Sequence of chain 1.D:
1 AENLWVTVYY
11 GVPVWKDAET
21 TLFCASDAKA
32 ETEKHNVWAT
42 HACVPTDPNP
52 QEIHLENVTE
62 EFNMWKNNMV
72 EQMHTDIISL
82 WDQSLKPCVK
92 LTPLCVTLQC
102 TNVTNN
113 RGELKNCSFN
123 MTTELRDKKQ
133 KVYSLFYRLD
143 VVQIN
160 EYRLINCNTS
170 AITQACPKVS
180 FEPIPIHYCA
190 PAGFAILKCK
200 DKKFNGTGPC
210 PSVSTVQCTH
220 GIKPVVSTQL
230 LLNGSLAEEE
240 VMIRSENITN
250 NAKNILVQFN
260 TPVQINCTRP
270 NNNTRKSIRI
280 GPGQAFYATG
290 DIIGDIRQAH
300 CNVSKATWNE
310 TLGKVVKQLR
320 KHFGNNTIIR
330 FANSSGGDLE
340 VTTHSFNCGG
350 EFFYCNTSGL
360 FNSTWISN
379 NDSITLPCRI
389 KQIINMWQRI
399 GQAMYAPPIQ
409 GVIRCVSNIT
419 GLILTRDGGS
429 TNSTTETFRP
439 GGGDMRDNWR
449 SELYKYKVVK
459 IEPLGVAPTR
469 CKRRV

Binding-site contacts:
Ligand atom C2 contacts residue ASN232 of chain 1.D at 2.5 Å.
Ligand atom C3 contacts residue SER415 of chain 1.D at 3.3 Å.
Ligand atom C1 contacts residue NAG1 of chain 1.T at 4.2 Å.
Ligand atom C8 contacts residue ASN346 of chain 1.D at 3.2 Å.
Ligand atom O4 contacts residue VAL414 of chain 1.D at 3.5 Å (h-bond).
Ligand atom C6 contacts residue SER179 of chain 1.D at 3.9 Å.
Ligand atom C2 contacts residue SER415 of chain 1.D at 3.3 Å.
Ligand atom O3 contacts residue CYS413 of chain 1.D at 4.0 Å.
Ligand atom C7 contacts residue SER415 of chain 1.D at 3.7 Å.
Ligand atom N2 contacts residue SER415 of chain 1.D at 2.6 Å (h-bond).
Ligand atom O7 contacts residue ASN232 of chain 1.D at 4.1 Å.
Ligand atom O6 contacts residue CYS413 of chain 1.D at 3.6 Å.
Ligand atom O3 contacts residue SER415 of chain 1.D at 4.0 Å.
Ligand atom C5 contacts residue ASN232 of chain 1.D at 3.7 Å.
Ligand atom C5 contacts residue VAL414 of chain 1.D at 3.2 Å (hydrophobic).
Ligand atom C8 contacts residue PHE345 of chain 1.D at 4.2 Å (hydrophobic).
Ligand atom O5 contacts residue VAL414 of chain 1.D at 4.1 Å.
Ligand atom C3 contacts residue ASN232 of chain 1.D at 3.8 Å.
Ligand atom C6 contacts residue VAL414 of chain 1.D at 4.2 Å (hydrophobic).
Ligand atom C8 contacts residue SER415 of chain 1.D at 3.9 Å.
Ligand atom C6 contacts residue NAG1 of chain 1.T at 3.9 Å.
Ligand atom C6 contacts residue GLY348 of chain 1.D at 3.8 Å.
Ligand atom C6 contacts residue GLU181 of chain 1.D at 3.7 Å.
Ligand atom C5 contacts residue NAG1 of chain 1.T at 4.1 Å.
Ligand atom C1 contacts residue VAL414 of chain 1.D at 4.0 Å (hydrophobic).
Ligand atom C8 contacts residue LEU231 of chain 1.D at 4.1 Å (hydrophobic).
Ligand atom O3 contacts residue ARG274 of chain 1.D at 3.9 Å.
Ligand atom O6 contacts residue GLY348 of chain 1.D at 3.1 Å (h-bond).
Ligand atom C4 contacts residue VAL414 of chain 1.D at 3.6 Å (hydrophobic).
Ligand atom C1 contacts residue SER415 of chain 1.D at 3.5 Å.
Ligand atom C1 contacts residue ASN232 of chain 1.D at 1.4 Å.
Ligand atom O6 contacts residue CYS347 of chain 1.D at 3.9 Å.
Ligand atom C3 contacts residue VAL414 of chain 1.D at 3.6 Å (hydrophobic).
Ligand atom N2 contacts residue ASN232 of chain 1.D at 2.9 Å (h-bond).
Ligand atom O6 contacts residue SER179 of chain 1.D at 3.2 Å.
Ligand atom C7 contacts residue ASN232 of chain 1.D at 3.7 Å.
Ligand atom C7 contacts residue ASN346 of chain 1.D at 4.0 Å.
Ligand atom O7 contacts residue PRO182 of chain 1.D at 3.7 Å.
Ligand atom O5 contacts residue ASN232 of chain 1.D at 2.4 Å (h-bond).
Ligand atom O5 contacts residue NAG1 of chain 1.T at 3.5 Å (h-bond).

The protein below binds the small molecule below.
Small molecule (SMILES): CC(=O)N[C@H]1[C@H](O[C@H]2[C@H](O)[C@@H](NC(C)=O)CO[C@@H]2CO)O[C@H](CO)[C@@H](O[C@@H]2O[C@H](CO[C@H]3O[C@H](CO)[C@@H](O)[C@H](O)[C@@H]3O)[C@@H](O)[C@H](O[C@H]3O[C@H](CO)[C@@H](O)[C@H](O)[C@@H]3O[C@H]3O[C@H](CO)[C@@H](O)[C@H](O)[C@@H]3O)[C@@H]2O)[C@@H]1O